A small-molecule ligand and the protein it binds are described below.
Small molecule (SMILES): CC(=O)N[C@@H]1[C@@H](O)[C@H](O)[C@@H](CO)O[C@H]1O

Sequence of chain 1.B:
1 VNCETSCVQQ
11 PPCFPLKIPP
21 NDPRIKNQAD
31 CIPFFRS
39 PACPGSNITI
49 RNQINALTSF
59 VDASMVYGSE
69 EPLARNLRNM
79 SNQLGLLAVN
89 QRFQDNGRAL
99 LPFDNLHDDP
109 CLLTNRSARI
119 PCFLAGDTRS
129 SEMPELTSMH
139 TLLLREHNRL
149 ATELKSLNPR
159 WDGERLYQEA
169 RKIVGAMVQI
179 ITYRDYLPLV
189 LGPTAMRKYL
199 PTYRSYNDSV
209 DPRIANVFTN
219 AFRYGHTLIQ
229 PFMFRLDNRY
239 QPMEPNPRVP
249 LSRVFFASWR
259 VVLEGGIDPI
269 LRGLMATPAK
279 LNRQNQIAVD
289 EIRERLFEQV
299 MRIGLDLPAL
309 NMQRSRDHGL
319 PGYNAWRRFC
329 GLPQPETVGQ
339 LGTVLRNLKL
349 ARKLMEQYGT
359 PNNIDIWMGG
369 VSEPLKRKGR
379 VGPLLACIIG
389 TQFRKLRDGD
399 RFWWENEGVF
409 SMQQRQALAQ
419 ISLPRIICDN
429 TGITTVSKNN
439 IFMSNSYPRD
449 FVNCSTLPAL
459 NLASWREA

Binding-site contacts:
Ligand atom C7 contacts residue GLN89 of chain 1.B at 3.0 Å.
Ligand atom C3 contacts residue GLN89 of chain 1.B at 4.3 Å.
Ligand atom O6 contacts residue LEU82 of chain 1.B at 4.3 Å.
Ligand atom C8 contacts residue GLN89 of chain 1.B at 3.2 Å.
Ligand atom C8 contacts residue ASN77 of chain 1.B at 4.5 Å.
Ligand atom N2 contacts residue GLN89 of chain 1.B at 3.5 Å (h-bond).
Ligand atom O5 contacts residue LEU84 of chain 1.B at 4.1 Å.
Ligand atom C3 contacts residue ASN77 of chain 1.B at 3.8 Å.
Ligand atom O7 contacts residue VAL87 of chain 1.B at 2.9 Å (h-bond).
Ligand atom C5 contacts residue ASN77 of chain 1.B at 3.7 Å.
Ligand atom C7 contacts residue ALA86 of chain 1.B at 4.1 Å (hydrophobic).
Ligand atom C6 contacts residue LEU82 of chain 1.B at 4.3 Å (hydrophobic).
Ligand atom O5 contacts residue ASN77 of chain 1.B at 2.3 Å (h-bond).
Ligand atom O5 contacts residue ASN80 of chain 1.B at 3.0 Å (h-bond).
Ligand atom C8 contacts residue VAL87 of chain 1.B at 4.2 Å (hydrophobic).
Ligand atom O3 contacts residue GLN89 of chain 1.B at 3.3 Å (h-bond).
Ligand atom C5 contacts residue ASN80 of chain 1.B at 3.6 Å.
Ligand atom C2 contacts residue ASN77 of chain 1.B at 2.4 Å.
Ligand atom C2 contacts residue GLN89 of chain 1.B at 4.1 Å.
Ligand atom C7 contacts residue ASN77 of chain 1.B at 3.3 Å.
Ligand atom O6 contacts residue LEU84 of chain 1.B at 3.7 Å.
Ligand atom C6 contacts residue ASN80 of chain 1.B at 3.8 Å.
Ligand atom C1 contacts residue ASN77 of chain 1.B at 1.5 Å.
Ligand atom C1 contacts residue ASN80 of chain 1.B at 3.6 Å.
Ligand atom O7 contacts residue GLN89 of chain 1.B at 3.1 Å (h-bond).
Ligand atom C7 contacts residue VAL87 of chain 1.B at 4.0 Å (hydrophobic).
Ligand atom N2 contacts residue ASN77 of chain 1.B at 2.9 Å (h-bond).
Ligand atom O7 contacts residue ALA86 of chain 1.B at 3.4 Å.
Ligand atom C8 contacts residue ALA86 of chain 1.B at 3.8 Å (hydrophobic).
Ligand atom C4 contacts residue ASN77 of chain 1.B at 4.2 Å.
Ligand atom O7 contacts residue ASN77 of chain 1.B at 3.4 Å (h-bond).